This protein binds this small molecule.
Small molecule (SMILES): Cc1cc([C@@H](C)Nc2ccccc2C(=O)O)c2nc(N3CCOCC3)cc(=O)n2c1

Sequence of chain 1.A:
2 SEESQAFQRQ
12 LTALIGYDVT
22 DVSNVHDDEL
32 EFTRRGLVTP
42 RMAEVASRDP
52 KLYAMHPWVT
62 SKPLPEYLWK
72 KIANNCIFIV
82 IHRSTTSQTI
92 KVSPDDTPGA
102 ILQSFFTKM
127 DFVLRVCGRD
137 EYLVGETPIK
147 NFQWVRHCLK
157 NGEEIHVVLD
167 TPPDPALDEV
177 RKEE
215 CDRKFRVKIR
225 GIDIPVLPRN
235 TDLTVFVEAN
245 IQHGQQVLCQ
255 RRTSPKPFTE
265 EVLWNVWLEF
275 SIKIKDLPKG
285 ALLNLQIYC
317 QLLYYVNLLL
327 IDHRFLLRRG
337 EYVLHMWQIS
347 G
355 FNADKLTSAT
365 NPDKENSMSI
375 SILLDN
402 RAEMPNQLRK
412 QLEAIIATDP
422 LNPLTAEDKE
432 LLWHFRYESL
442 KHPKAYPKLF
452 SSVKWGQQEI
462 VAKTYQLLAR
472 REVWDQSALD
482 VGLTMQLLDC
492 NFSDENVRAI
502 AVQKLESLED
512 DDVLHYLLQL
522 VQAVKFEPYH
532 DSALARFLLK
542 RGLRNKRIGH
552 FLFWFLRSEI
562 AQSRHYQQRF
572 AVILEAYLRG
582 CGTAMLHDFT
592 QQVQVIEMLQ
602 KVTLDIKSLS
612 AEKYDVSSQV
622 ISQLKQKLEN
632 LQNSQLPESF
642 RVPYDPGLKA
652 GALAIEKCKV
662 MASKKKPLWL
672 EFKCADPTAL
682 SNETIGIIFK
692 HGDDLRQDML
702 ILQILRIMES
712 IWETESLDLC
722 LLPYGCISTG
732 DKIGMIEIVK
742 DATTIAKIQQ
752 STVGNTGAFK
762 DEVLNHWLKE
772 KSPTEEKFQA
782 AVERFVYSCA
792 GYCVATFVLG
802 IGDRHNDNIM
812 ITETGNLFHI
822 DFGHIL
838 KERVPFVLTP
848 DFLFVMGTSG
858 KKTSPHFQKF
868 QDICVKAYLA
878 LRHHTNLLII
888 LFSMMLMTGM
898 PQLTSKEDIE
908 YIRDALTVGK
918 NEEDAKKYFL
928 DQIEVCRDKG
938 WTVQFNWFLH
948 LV

Binding-site contacts:
Ligand atom C12 contacts residue GLU738 of chain 1.A at 3.0 Å.
Ligand atom N10 contacts residue ILE689 of chain 1.A at 3.8 Å.
Ligand atom N5 contacts residue ILE821 of chain 1.A at 3.8 Å.
Ligand atom C19 contacts residue THR745 of chain 1.A at 3.8 Å.
Ligand atom C7 contacts residue ILE737 of chain 1.A at 3.6 Å (hydrophobic).
Ligand atom C4 contacts residue ILE821 of chain 1.A at 3.6 Å (hydrophobic).
Ligand atom C14 contacts residue VAL740 of chain 1.A at 3.4 Å (hydrophobic).
Ligand atom C15 contacts residue ILE689 of chain 1.A at 3.8 Å (hydrophobic).
Ligand atom O13 contacts residue GLU738 of chain 1.A at 3.8 Å.
Ligand atom C11 contacts residue TYR725 of chain 1.A at 3.9 Å (hydrophobic).
Ligand atom C20 contacts residue ASP822 of chain 1.A at 3.5 Å.
Ligand atom C17 contacts residue MET662 of chain 1.A at 3.8 Å (hydrophobic).
Ligand atom C14 contacts residue GLU738 of chain 1.A at 3.9 Å.
Ligand atom C25 contacts residue PRO668 of chain 1.A at 3.8 Å (hydrophobic).
Ligand atom C7 contacts residue ILE821 of chain 1.A at 3.9 Å (hydrophobic).
Ligand atom C23 contacts residue MET662 of chain 1.A at 3.8 Å (hydrophobic).
Ligand atom C25 contacts residue MET662 of chain 1.A at 3.7 Å (hydrophobic).
Ligand atom C24 contacts residue MET662 of chain 1.A at 3.9 Å (hydrophobic).
Ligand atom N3 contacts residue ILE821 of chain 1.A at 3.6 Å.
Ligand atom O30 contacts residue LYS748 of chain 1.A at 3.6 Å.
Ligand atom C8 contacts residue ILE821 of chain 1.A at 3.9 Å (hydrophobic).
Ligand atom C27 contacts residue PRO668 of chain 1.A at 3.7 Å (hydrophobic).
Ligand atom C2 contacts residue ASP822 of chain 1.A at 3.7 Å.
Ligand atom O9 contacts residue LYS691 of chain 1.A at 3.7 Å.
Ligand atom C14 contacts residue ILE739 of chain 1.A at 3.7 Å (hydrophobic).
Ligand atom C15 contacts residue MET811 of chain 1.A at 3.7 Å (hydrophobic).
Ligand atom O9 contacts residue ILE737 of chain 1.A at 3.6 Å.
Ligand atom O13 contacts residue PHE819 of chain 1.A at 3.9 Å.
Ligand atom C11 contacts residue ILE821 of chain 1.A at 3.6 Å (hydrophobic).
Ligand atom O9 contacts residue ASP822 of chain 1.A at 3.3 Å (salt-bridge).
Ligand atom O29 contacts residue MET662 of chain 1.A at 3.4 Å.
Ligand atom C12 contacts residue TYR725 of chain 1.A at 3.8 Å (hydrophobic).
Ligand atom C6 contacts residue ILE689 of chain 1.A at 3.7 Å (hydrophobic).
Ligand atom C19 contacts residue MET811 of chain 1.A at 3.8 Å (hydrophobic).
Ligand atom O30 contacts residue LYS660 of chain 1.A at 3.7 Å.
Ligand atom N5 contacts residue ILE689 of chain 1.A at 3.4 Å.
Ligand atom C12 contacts residue VAL740 of chain 1.A at 3.6 Å (hydrophobic).
Ligand atom C11 contacts residue GLU738 of chain 1.A at 3.9 Å.
Ligand atom C25 contacts residue TRP670 of chain 1.A at 3.5 Å (hydrophobic).
Ligand atom O13 contacts residue VAL740 of chain 1.A at 3.0 Å (h-bond).